Sequence of chain 1.D:
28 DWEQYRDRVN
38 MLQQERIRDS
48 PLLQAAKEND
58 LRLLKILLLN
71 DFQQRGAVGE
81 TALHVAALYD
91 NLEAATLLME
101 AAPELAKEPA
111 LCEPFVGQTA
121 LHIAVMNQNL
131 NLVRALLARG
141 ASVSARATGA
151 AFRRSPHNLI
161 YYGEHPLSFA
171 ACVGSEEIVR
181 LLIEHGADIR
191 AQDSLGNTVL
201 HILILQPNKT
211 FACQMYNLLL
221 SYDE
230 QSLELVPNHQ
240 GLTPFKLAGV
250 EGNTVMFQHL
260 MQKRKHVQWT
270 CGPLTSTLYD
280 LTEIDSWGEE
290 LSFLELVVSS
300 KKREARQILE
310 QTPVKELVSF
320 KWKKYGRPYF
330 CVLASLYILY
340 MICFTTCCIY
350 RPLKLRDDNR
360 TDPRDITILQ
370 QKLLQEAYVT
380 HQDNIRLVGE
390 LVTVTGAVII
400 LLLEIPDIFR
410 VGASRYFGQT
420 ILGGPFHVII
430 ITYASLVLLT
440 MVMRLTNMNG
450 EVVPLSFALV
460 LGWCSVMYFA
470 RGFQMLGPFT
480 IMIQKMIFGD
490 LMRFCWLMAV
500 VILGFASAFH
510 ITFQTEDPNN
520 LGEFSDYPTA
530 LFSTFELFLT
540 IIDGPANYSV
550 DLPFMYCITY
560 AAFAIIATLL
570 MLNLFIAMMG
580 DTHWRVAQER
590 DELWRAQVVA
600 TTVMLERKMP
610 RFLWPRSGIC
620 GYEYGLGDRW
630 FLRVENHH

This small molecule binds to this protein.
Small molecule (SMILES): CC(C)[C@@H](C)/C=C/[C@@H](C)[C@H]1CC[C@H]2C3=CC=C4C[C@@H](O)CC[C@]4(C)[C@H]3CC[C@]12C

Binding-site contacts:
Ligand atom C6 contacts residue CYS556 of chain 1.D at 3.6 Å (hydrophobic).
Ligand atom C15 contacts residue ALA560 of chain 1.D at 3.8 Å (hydrophobic).
Ligand atom C11 contacts residue LEU530 of chain 1.A at 4.1 Å (hydrophobic).
Ligand atom C26 contacts residue ALA498 of chain 1.A at 4.0 Å (hydrophobic).
Ligand atom C25 contacts residue MET497 of chain 1.A at 4.2 Å (hydrophobic).
Ligand atom C7 contacts residue ILE557 of chain 1.D at 4.2 Å (hydrophobic).
Ligand atom C16 contacts residue ALA560 of chain 1.D at 3.8 Å (hydrophobic).
Ligand atom C9 contacts residue PRO527 of chain 1.A at 4.3 Å (hydrophobic).
Ligand atom C27 contacts residue ALA498 of chain 1.A at 3.7 Å (hydrophobic).
Ligand atom C21 contacts residue LEU530 of chain 1.A at 4.4 Å (hydrophobic).
Ligand atom C26 contacts residue CYS494 of chain 1.A at 4.1 Å (hydrophobic).
Ligand atom C19 contacts residue PRO527 of chain 1.A at 3.5 Å (hydrophobic).
Ligand atom O1 contacts residue CYS556 of chain 1.D at 4.1 Å.
Ligand atom C2 contacts residue PRO527 of chain 1.A at 3.9 Å (hydrophobic).
Ligand atom C1 contacts residue PRO527 of chain 1.A at 3.4 Å (hydrophobic).
Ligand atom C5 contacts residue CYS556 of chain 1.D at 3.7 Å (hydrophobic).
Ligand atom C27 contacts residue CPL1 of chain 1.J at 3.3 Å.
Ligand atom C3 contacts residue CYS556 of chain 1.D at 3.6 Å (hydrophobic).
Ligand atom C25 contacts residue CYS494 of chain 1.A at 4.0 Å (hydrophobic).
Ligand atom C28 contacts residue ILE564 of chain 1.D at 3.5 Å (hydrophobic).
Ligand atom C1 contacts residue PHE531 of chain 1.A at 4.0 Å (hydrophobic).
Ligand atom C27 contacts residue CYS494 of chain 1.A at 3.3 Å (hydrophobic).
Ligand atom C6 contacts residue ILE557 of chain 1.D at 4.0 Å (hydrophobic).
Ligand atom C4 contacts residue CYS556 of chain 1.D at 4.0 Å (hydrophobic).
Ligand atom C14 contacts residue ALA560 of chain 1.D at 4.4 Å (hydrophobic).
Ligand atom C26 contacts residue ILE501 of chain 1.A at 3.7 Å (hydrophobic).
Ligand atom C21 contacts residue PHE534 of chain 1.A at 3.7 Å (hydrophobic).
Ligand atom C9 contacts residue PHE531 of chain 1.A at 4.0 Å (hydrophobic).
Ligand atom C21 contacts residue ILE501 of chain 1.A at 4.4 Å (hydrophobic).
Ligand atom C24 contacts residue PHE534 of chain 1.A at 4.3 Å (hydrophobic).
Ligand atom C11 contacts residue PHE531 of chain 1.A at 3.9 Å (hydrophobic).
Ligand atom C22 contacts residue PHE534 of chain 1.A at 4.2 Å (hydrophobic).
Ligand atom C24 contacts residue ILE564 of chain 1.D at 3.9 Å (hydrophobic).
Ligand atom C10 contacts residue PRO527 of chain 1.A at 4.2 Å (hydrophobic).
Ligand atom C23 contacts residue PHE534 of chain 1.A at 4.2 Å (hydrophobic).
Ligand atom C26 contacts residue MET497 of chain 1.A at 3.4 Å (hydrophobic).
Ligand atom C26 contacts residue PHE534 of chain 1.A at 4.3 Å (hydrophobic).
Ligand atom C11 contacts residue PRO527 of chain 1.A at 3.7 Å (hydrophobic).
Ligand atom C12 contacts residue PHE531 of chain 1.A at 3.9 Å (hydrophobic).
Ligand atom C12 contacts residue LEU530 of chain 1.A at 4.0 Å (hydrophobic).

Sequence of chain 1.A:
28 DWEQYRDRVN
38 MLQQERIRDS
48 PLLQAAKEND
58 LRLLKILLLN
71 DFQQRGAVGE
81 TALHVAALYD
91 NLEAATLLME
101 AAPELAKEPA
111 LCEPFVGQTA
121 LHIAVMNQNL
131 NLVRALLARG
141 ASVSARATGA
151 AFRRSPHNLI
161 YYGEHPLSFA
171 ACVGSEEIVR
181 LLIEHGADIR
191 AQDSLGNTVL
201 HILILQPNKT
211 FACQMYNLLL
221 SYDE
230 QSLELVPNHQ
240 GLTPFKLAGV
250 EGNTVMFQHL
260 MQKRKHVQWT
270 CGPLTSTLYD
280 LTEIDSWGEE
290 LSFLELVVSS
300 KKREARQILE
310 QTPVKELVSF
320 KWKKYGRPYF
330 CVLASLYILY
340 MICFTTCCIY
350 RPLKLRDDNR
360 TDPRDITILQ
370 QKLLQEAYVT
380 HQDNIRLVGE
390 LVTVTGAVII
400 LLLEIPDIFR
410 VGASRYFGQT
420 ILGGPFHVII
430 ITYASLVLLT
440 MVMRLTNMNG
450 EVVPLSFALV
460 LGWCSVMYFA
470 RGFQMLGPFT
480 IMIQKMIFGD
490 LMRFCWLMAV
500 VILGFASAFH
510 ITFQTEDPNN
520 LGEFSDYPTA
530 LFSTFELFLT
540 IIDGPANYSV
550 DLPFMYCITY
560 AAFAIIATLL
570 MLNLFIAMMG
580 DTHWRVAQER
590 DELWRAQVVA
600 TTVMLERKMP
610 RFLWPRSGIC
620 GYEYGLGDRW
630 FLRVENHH